Binding-site contacts:
Ligand atom OD2 contacts residue TYR101 of chain 1.A at 2.5 Å (h-bond).
Ligand atom CG contacts residue TYR101 of chain 1.A at 3.7 Å (hydrophobic).
Ligand atom OD1 contacts residue TYR101 of chain 1.A at 3.4 Å (h-bond).
Ligand atom CB contacts residue VAL52 of chain 1.A at 3.5 Å (hydrophobic).
Ligand atom C contacts residue TRP188 of chain 1.A at 3.6 Å (hydrophobic).
Ligand atom ND2 contacts residue VAL52 of chain 1.A at 3.4 Å (h-bond).
Ligand atom OD1 contacts residue THR83 of chain 1.A at 2.9 Å (h-bond).
Ligand atom OD1 contacts residue GLY189 of chain 1.A at 3.1 Å.
Ligand atom O contacts residue TRP188 of chain 1.A at 3.6 Å.
Ligand atom O contacts residue PRO51 of chain 1.A at 3.7 Å.
Ligand atom OD1 contacts residue PRO51 of chain 1.A at 3.1 Å.
Ligand atom C contacts residue PRO51 of chain 1.A at 3.8 Å (hydrophobic).
Ligand atom CB contacts residue PRO51 of chain 1.A at 3.6 Å (hydrophobic).
Ligand atom O contacts residue VAL187 of chain 1.A at 3.6 Å (h-bond).
Ligand atom CG contacts residue ARG49 of chain 1.A at 3.6 Å.
Ligand atom ND2 contacts residue GLY189 of chain 1.A at 2.9 Å (h-bond).
Ligand atom O contacts residue ALA53 of chain 1.A at 3.3 Å.
Ligand atom OD1 contacts residue ARG49 of chain 1.A at 2.8 Å (salt-bridge).
Ligand atom CB contacts residue TYR101 of chain 1.A at 3.6 Å (hydrophobic).
Ligand atom CG contacts residue VAL52 of chain 1.A at 3.2 Å (hydrophobic).
Ligand atom CB contacts residue TRP188 of chain 1.A at 3.5 Å (hydrophobic).
Ligand atom OD1 contacts residue VAL187 of chain 1.A at 3.5 Å.
Ligand atom CG contacts residue VAL187 of chain 1.A at 3.5 Å (hydrophobic).
Ligand atom O contacts residue GLY189 of chain 1.A at 2.9 Å (h-bond).
Ligand atom O contacts residue TRP188 of chain 1.A at 3.4 Å.
Ligand atom CB contacts residue VAL187 of chain 1.A at 3.4 Å (hydrophobic).
Ligand atom ND2 contacts residue VAL187 of chain 1.A at 2.9 Å (h-bond).
Ligand atom CG contacts residue TYR101 of chain 1.A at 3.3 Å (hydrophobic).
Ligand atom CG contacts residue THR83 of chain 1.A at 3.6 Å.
Ligand atom OD1 contacts residue GLY82 of chain 1.A at 3.2 Å.
Ligand atom ND2 contacts residue THR83 of chain 1.A at 2.9 Å (h-bond).
Ligand atom CA contacts residue TRP188 of chain 1.A at 3.7 Å (hydrophobic).
Ligand atom CG2 contacts residue PRO51 of chain 1.A at 3.8 Å (hydrophobic).
Ligand atom OD1 contacts residue VAL52 of chain 1.A at 3.4 Å (h-bond).
Ligand atom ND2 contacts residue TRP188 of chain 1.A at 3.6 Å.
Ligand atom CA contacts residue PRO51 of chain 1.A at 3.6 Å (hydrophobic).
Ligand atom ND2 contacts residue TYR101 of chain 1.A at 2.9 Å (h-bond).
Ligand atom N contacts residue PRO51 of chain 1.A at 3.0 Å (h-bond).
Ligand atom ND2 contacts residue ARG49 of chain 1.A at 3.5 Å (salt-bridge).
Ligand atom CB contacts residue ALA53 of chain 1.A at 3.5 Å (hydrophobic).

This small molecule binds to this protein.
Small molecule (SMILES): CC[C@H](C)[C@H](NC(=O)[C@H](CC(=O)O)NC(=O)[C@@H](N)CCCCN)C(=O)N[C@@H](CC(N)=O)C(=O)N[C@@H](CC(N)=O)C(=O)N[C@@H](CC(N)=O)C(=O)N[C@H](C(=O)N[C@H](C=O)CCC(=O)O)C(C)C

Sequence of chain 1.A:
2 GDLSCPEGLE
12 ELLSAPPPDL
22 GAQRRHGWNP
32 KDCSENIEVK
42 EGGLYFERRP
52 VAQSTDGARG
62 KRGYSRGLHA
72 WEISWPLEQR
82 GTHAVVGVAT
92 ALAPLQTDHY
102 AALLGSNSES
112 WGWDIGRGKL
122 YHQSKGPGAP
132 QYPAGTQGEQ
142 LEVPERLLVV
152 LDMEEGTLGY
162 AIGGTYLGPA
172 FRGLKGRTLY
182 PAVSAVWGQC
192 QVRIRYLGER